Sequence of chain 56.C:
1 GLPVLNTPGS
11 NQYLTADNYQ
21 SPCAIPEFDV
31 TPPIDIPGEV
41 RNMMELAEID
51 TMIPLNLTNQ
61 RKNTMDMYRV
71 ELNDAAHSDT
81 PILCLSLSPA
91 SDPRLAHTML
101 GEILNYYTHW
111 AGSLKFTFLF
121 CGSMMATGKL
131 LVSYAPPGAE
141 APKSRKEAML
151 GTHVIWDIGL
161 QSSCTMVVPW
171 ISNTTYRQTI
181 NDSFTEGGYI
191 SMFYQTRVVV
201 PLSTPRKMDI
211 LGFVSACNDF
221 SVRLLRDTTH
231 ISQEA

Sequence of chain 56.A:
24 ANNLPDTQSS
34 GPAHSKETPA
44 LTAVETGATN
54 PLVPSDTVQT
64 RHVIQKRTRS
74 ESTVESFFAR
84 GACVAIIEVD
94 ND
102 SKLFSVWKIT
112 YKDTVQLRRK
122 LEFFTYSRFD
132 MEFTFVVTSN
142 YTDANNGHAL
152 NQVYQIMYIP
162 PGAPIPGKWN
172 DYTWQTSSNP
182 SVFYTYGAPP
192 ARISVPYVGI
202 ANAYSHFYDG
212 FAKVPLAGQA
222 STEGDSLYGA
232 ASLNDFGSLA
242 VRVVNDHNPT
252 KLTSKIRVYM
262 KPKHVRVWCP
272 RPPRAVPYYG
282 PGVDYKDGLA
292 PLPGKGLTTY

A protein and the small-molecule ligand that binds it are described below.
Small molecule (SMILES): COc1ccc(OCc2ccc(COc3c(Cl)cccc3Cl)cc2)c(Cl)c1

Binding-site contacts:
Ligand atom O3 contacts residue PHE130 of chain 56.A at 3.6 Å.
Ligand atom C16 contacts residue TYR159 of chain 56.A at 3.8 Å (hydrophobic).
Ligand atom C3 contacts residue MET132 of chain 56.A at 3.7 Å (hydrophobic).
Ligand atom C17 contacts residue ALA24 of chain 56.C at 3.7 Å (hydrophobic).
Ligand atom CL3 contacts residue LEU240 of chain 56.A at 3.8 Å.
Ligand atom O3 contacts residue TYR112 of chain 56.A at 3.6 Å.
Ligand atom CL2 contacts residue ALA24 of chain 56.C at 3.5 Å.
Ligand atom C17 contacts residue TYR159 of chain 56.A at 3.7 Å (hydrophobic).
Ligand atom C5 contacts residue TYR112 of chain 56.A at 3.5 Å (hydrophobic).
Ligand atom C20 contacts residue LEU240 of chain 56.A at 3.8 Å (hydrophobic).
Ligand atom C9 contacts residue PHE237 of chain 56.A at 3.7 Å (hydrophobic).
Ligand atom O1 contacts residue MET132 of chain 56.A at 3.7 Å.
Ligand atom C21 contacts residue HIS207 of chain 56.A at 3.6 Å.
Ligand atom C12 contacts residue PHE134 of chain 56.A at 3.8 Å (hydrophobic).
Ligand atom C7 contacts residue PHE237 of chain 56.A at 3.5 Å (hydrophobic).
Ligand atom CL3 contacts residue PHE134 of chain 56.A at 3.8 Å.
Ligand atom C12 contacts residue ILE110 of chain 56.A at 3.8 Å (hydrophobic).
Ligand atom CL2 contacts residue TYR159 of chain 56.A at 3.6 Å.
Ligand atom C13 contacts residue PHE134 of chain 56.A at 3.7 Å (hydrophobic).
Ligand atom O2 contacts residue VAL196 of chain 56.A at 3.4 Å.
Ligand atom C10 contacts residue TYR159 of chain 56.A at 3.5 Å (hydrophobic).
Ligand atom C21 contacts residue TYR205 of chain 56.A at 3.8 Å (hydrophobic).
Ligand atom C13 contacts residue MET132 of chain 56.A at 3.4 Å (hydrophobic).
Ligand atom C1 contacts residue TYR205 of chain 56.A at 3.8 Å (hydrophobic).
Ligand atom C7 contacts residue MET132 of chain 56.A at 3.3 Å (hydrophobic).
Ligand atom C20 contacts residue ILE194 of chain 56.A at 3.8 Å (hydrophobic).
Ligand atom C14 contacts residue TYR159 of chain 56.A at 3.5 Å (hydrophobic).
Ligand atom C9 contacts residue VAL199 of chain 56.A at 3.6 Å (hydrophobic).
Ligand atom C2 contacts residue PHE237 of chain 56.A at 3.6 Å (hydrophobic).
Ligand atom C13 contacts residue ILE110 of chain 56.A at 3.7 Å (hydrophobic).
Ligand atom O1 contacts residue PHE237 of chain 56.A at 3.8 Å.
Ligand atom C4 contacts residue MET132 of chain 56.A at 3.8 Å (hydrophobic).
Ligand atom C6 contacts residue TYR112 of chain 56.A at 3.7 Å (hydrophobic).
Ligand atom C8 contacts residue MET132 of chain 56.A at 3.4 Å (hydrophobic).
Ligand atom C16 contacts residue ALA24 of chain 56.C at 3.8 Å (hydrophobic).
Ligand atom C19 contacts residue LEU240 of chain 56.A at 3.8 Å (hydrophobic).
Ligand atom C21 contacts residue SER128 of chain 56.A at 3.8 Å.
Ligand atom C11 contacts residue ILE110 of chain 56.A at 3.8 Å (hydrophobic).
Ligand atom CL2 contacts residue ILE25 of chain 56.C at 3.4 Å.
Ligand atom O1 contacts residue ILE110 of chain 56.A at 3.7 Å.